Sequence of chain 1.G:
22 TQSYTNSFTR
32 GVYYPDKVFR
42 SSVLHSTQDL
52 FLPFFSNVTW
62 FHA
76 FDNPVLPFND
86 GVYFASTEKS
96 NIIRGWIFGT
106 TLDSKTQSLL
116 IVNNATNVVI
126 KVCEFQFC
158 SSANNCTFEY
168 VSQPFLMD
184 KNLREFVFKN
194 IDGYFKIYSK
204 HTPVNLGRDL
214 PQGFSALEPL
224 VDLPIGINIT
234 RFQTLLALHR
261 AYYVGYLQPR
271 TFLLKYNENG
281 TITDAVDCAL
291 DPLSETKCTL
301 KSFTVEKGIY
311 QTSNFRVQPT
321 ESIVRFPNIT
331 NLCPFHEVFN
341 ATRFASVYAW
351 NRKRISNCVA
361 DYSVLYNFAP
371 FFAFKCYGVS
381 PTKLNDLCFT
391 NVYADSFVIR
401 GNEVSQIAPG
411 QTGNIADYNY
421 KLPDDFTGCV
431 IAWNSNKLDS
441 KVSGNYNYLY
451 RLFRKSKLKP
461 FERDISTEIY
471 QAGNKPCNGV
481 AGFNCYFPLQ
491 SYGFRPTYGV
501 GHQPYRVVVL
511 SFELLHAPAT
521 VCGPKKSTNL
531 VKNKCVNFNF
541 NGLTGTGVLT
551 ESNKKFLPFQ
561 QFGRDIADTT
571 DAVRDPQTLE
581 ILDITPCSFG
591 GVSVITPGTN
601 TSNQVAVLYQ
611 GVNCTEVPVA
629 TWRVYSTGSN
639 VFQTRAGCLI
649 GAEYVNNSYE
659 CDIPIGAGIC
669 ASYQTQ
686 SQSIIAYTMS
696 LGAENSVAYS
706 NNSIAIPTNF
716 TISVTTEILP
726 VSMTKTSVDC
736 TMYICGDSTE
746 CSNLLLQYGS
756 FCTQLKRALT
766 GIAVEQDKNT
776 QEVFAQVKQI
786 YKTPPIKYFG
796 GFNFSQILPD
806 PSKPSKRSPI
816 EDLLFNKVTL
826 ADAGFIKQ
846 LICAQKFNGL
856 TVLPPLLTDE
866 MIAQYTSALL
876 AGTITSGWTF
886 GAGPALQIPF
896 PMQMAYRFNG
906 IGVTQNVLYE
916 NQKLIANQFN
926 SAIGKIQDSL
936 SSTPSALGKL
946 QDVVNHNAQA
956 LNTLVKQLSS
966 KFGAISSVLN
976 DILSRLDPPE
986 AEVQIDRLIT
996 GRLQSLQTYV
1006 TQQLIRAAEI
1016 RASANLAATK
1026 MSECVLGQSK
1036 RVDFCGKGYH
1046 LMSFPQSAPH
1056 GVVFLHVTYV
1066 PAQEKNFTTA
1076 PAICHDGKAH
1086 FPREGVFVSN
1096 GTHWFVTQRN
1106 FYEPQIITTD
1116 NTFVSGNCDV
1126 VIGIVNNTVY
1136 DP

A protein and the small-molecule ligand that binds it are described below.
Small molecule (SMILES): CC(=O)N[C@@H]1[C@@H](O)[C@H](O)[C@@H](CO)O[C@H]1O

Binding-site contacts:
Ligand atom O6 contacts residue GLU616 of chain 1.D at 3.7 Å.
Ligand atom C8 contacts residue ILE831 of chain 1.G at 3.7 Å (hydrophobic).
Ligand atom C5 contacts residue ASN613 of chain 1.D at 3.7 Å.
Ligand atom C5 contacts residue GLU616 of chain 1.D at 3.9 Å.
Ligand atom C6 contacts residue GLU616 of chain 1.D at 3.9 Å.
Ligand atom C7 contacts residue ASN613 of chain 1.D at 3.6 Å.
Ligand atom C4 contacts residue ASN613 of chain 1.D at 4.2 Å.
Ligand atom O5 contacts residue ASN613 of chain 1.D at 2.4 Å (h-bond).
Ligand atom N2 contacts residue ASN613 of chain 1.D at 2.9 Å (h-bond).
Ligand atom O5 contacts residue GLU616 of chain 1.D at 3.2 Å (salt-bridge).
Ligand atom C2 contacts residue ASN613 of chain 1.D at 2.5 Å.
Ligand atom C3 contacts residue ASN613 of chain 1.D at 3.8 Å.
Ligand atom C1 contacts residue GLU616 of chain 1.D at 3.9 Å.
Ligand atom C1 contacts residue ASN613 of chain 1.D at 1.4 Å.
Ligand atom C8 contacts residue ASN613 of chain 1.D at 3.9 Å.
Ligand atom O7 contacts residue ASN613 of chain 1.D at 3.9 Å.

Sequence of chain 1.D:
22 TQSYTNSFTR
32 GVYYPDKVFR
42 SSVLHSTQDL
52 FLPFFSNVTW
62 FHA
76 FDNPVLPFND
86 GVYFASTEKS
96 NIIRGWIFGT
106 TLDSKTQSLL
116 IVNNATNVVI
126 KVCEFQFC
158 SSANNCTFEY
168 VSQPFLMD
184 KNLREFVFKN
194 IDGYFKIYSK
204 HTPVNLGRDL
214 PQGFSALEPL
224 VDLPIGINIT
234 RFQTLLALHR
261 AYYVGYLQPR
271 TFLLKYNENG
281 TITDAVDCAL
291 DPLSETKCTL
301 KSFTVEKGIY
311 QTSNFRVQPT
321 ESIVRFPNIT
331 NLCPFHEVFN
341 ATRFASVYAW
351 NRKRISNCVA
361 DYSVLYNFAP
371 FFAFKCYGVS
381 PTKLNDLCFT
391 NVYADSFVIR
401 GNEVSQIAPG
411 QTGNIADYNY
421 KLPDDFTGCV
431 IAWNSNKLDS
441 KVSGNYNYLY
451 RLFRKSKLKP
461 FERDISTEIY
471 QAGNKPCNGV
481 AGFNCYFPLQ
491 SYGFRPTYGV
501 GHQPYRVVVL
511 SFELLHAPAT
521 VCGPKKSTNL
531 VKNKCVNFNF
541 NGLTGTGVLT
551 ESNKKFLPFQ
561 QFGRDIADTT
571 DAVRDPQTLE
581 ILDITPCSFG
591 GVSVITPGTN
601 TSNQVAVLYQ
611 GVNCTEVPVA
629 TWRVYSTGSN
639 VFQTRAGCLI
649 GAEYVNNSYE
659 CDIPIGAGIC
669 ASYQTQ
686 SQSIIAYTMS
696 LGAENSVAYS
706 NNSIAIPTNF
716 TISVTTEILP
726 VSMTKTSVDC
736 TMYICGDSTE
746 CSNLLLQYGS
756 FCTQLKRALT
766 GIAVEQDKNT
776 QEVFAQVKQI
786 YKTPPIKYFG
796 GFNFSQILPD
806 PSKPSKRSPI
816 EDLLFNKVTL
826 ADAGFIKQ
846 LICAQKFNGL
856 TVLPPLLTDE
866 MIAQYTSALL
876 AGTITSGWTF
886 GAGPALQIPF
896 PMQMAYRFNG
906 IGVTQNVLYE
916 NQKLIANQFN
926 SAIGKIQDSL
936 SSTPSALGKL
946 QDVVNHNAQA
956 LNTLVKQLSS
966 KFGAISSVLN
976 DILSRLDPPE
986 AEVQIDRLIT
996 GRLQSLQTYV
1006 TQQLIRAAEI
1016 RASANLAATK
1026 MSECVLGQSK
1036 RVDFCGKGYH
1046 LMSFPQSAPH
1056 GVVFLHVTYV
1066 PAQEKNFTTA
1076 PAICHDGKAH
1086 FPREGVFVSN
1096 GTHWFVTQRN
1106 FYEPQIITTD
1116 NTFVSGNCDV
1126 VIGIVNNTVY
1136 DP